Sequence of chain 1.C:
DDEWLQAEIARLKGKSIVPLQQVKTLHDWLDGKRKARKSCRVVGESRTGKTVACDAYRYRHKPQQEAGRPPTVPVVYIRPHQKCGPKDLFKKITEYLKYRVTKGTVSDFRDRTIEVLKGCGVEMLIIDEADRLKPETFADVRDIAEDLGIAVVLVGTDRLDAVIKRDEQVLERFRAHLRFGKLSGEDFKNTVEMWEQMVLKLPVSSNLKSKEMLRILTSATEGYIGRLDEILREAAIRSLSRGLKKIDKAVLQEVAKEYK

This protein binds this small molecule.
Small molecule (SMILES): Nc1ncnc2c1ncn2[C@@H]1O[C@H](CO[P](=O)(O)O[P](=O)(O)NP(=O)(O)O)[C@@H](O)[C@H]1O

Binding-site contacts:
Ligand atom O3G contacts residue GLN185 of chain 1.D at 3.0 Å.
Ligand atom O3' contacts residue LYS31 of chain 1.C at 2.4 Å (salt-bridge).
Ligand atom C2 contacts residue TRP211 of chain 1.C at 3.5 Å (hydrophobic).
Ligand atom N6 contacts residue VAL34 of chain 1.C at 3.3 Å (h-bond).
Ligand atom C2 contacts residue SER32 of chain 1.C at 3.1 Å.
Ligand atom O1A contacts residue LYS66 of chain 1.C at 3.0 Å (salt-bridge).
Ligand atom C2' contacts residue ASP245 of chain 1.C at 3.3 Å.
Ligand atom O1G contacts residue ARG189 of chain 1.D at 3.1 Å (salt-bridge).
Ligand atom O3A contacts residue GLY65 of chain 1.C at 3.0 Å (h-bond).
Ligand atom O1A contacts residue THR67 of chain 1.C at 3.0 Å (h-bond).
Ligand atom O1G contacts residue ARG158 of chain 1.D at 3.0 Å (salt-bridge).
Ligand atom O2B contacts residue ARG63 of chain 1.C at 3.5 Å (salt-bridge).
Ligand atom O2B contacts residue MG1 of chain 1.O at 3.3 Å.
Ligand atom N3B contacts residue MG1 of chain 1.O at 2.0 Å.
Ligand atom PB contacts residue MG1 of chain 1.O at 2.4 Å.
Ligand atom O2' contacts residue ASP245 of chain 1.C at 2.3 Å (salt-bridge).
Ligand atom O3G contacts residue SER62 of chain 1.C at 2.9 Å (h-bond).
Ligand atom O1A contacts residue VAL68 of chain 1.C at 3.0 Å (h-bond).
Ligand atom O2A contacts residue MG1 of chain 1.O at 3.1 Å.
Ligand atom N3 contacts residue TRP211 of chain 1.C at 3.3 Å.
Ligand atom O1B contacts residue THR67 of chain 1.C at 2.8 Å (h-bond).
Ligand atom O2G contacts residue LYS66 of chain 1.C at 3.2 Å.
Ligand atom O1G contacts residue MG1 of chain 1.O at 2.7 Å.
Ligand atom O1B contacts residue LYS66 of chain 1.C at 3.4 Å (salt-bridge).
Ligand atom O2' contacts residue LYS31 of chain 1.C at 3.0 Å.
Ligand atom O3G contacts residue ARG63 of chain 1.C at 3.0 Å (salt-bridge).
Ligand atom O3A contacts residue THR64 of chain 1.C at 3.5 Å (h-bond).
Ligand atom PG contacts residue MG1 of chain 1.O at 2.3 Å.
Ligand atom O3' contacts residue ASP245 of chain 1.C at 2.9 Å (salt-bridge).
Ligand atom O1A contacts residue GLY65 of chain 1.C at 3.1 Å.
Ligand atom C2' contacts residue LYS31 of chain 1.C at 3.5 Å.
Ligand atom C8 contacts residue ILE241 of chain 1.C at 3.6 Å (hydrophobic).
Ligand atom O1B contacts residue MG1 of chain 1.O at 1.9 Å.
Ligand atom O2B contacts residue LYS66 of chain 1.C at 3.1 Å.
Ligand atom N1 contacts residue VAL34 of chain 1.C at 3.0 Å (h-bond).
Ligand atom N3 contacts residue SER32 of chain 1.C at 3.5 Å (h-bond).
Ligand atom C3' contacts residue LYS31 of chain 1.C at 2.8 Å.
Ligand atom O1G contacts residue GLN185 of chain 1.D at 3.3 Å.
Ligand atom O2G contacts residue MG1 of chain 1.O at 2.1 Å.
Ligand atom O2B contacts residue THR64 of chain 1.C at 3.6 Å (h-bond).

Sequence of chain 1.D:
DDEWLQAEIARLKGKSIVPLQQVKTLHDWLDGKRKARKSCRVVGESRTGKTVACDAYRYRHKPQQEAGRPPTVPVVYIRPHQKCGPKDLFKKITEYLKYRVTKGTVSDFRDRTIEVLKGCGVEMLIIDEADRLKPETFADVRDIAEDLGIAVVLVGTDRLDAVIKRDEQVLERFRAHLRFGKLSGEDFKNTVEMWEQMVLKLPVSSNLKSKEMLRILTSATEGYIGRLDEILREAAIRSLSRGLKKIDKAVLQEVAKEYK